Sequence of chain 1.A:
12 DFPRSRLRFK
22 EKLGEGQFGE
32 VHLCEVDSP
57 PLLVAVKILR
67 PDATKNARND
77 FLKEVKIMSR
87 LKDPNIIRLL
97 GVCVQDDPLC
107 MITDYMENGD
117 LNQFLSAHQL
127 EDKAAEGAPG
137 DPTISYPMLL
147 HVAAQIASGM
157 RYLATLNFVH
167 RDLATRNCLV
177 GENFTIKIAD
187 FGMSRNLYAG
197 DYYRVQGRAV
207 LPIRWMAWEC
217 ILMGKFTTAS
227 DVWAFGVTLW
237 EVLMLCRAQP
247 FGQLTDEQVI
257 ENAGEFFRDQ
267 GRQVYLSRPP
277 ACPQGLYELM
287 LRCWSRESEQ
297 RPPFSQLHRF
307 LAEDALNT

Binding-site contacts:
Ligand atom N27 contacts residue MET112 of chain 1.A at 2.9 Å (h-bond).
Ligand atom N32 contacts residue MET84 of chain 1.A at 3.6 Å (h-bond).
Ligand atom C29 contacts residue MET84 of chain 1.A at 3.7 Å (hydrophobic).
Ligand atom C15 contacts residue MET107 of chain 1.A at 3.5 Å (hydrophobic).
Ligand atom C16 contacts residue THR109 of chain 1.A at 3.5 Å.
Ligand atom C16 contacts residue LYS63 of chain 1.A at 3.6 Å.
Ligand atom O19 contacts residue PHE187 of chain 1.A at 3.7 Å.
Ligand atom C22 contacts residue LEU175 of chain 1.A at 3.5 Å (hydrophobic).
Ligand atom C8 contacts residue GLU80 of chain 1.A at 3.6 Å.
Ligand atom O11 contacts residue ALA185 of chain 1.A at 3.5 Å.
Ligand atom N6 contacts residue PHE187 of chain 1.A at 3.5 Å.
Ligand atom C26 contacts residue LEU175 of chain 1.A at 3.7 Å (hydrophobic).
Ligand atom O11 contacts residue PHE187 of chain 1.A at 3.5 Å (h-bond).
Ligand atom C15 contacts residue ALA61 of chain 1.A at 3.7 Å (hydrophobic).
Ligand atom C14 contacts residue MET107 of chain 1.A at 3.5 Å (hydrophobic).
Ligand atom C29 contacts residue GLU80 of chain 1.A at 3.4 Å.
Ligand atom N9 contacts residue GLU80 of chain 1.A at 3.5 Å (salt-bridge).
Ligand atom N28 contacts residue MET112 of chain 1.A at 3.4 Å (h-bond).
Ligand atom C18 contacts residue PHE187 of chain 1.A at 3.5 Å (hydrophobic).
Ligand atom C29 contacts residue ASP186 of chain 1.A at 3.6 Å.
Ligand atom O19 contacts residue VAL32 of chain 1.A at 3.2 Å.
Ligand atom N27 contacts residue ASP110 of chain 1.A at 3.8 Å.
Ligand atom N27 contacts residue TYR111 of chain 1.A at 3.7 Å.
Ligand atom C26 contacts residue ASP110 of chain 1.A at 3.6 Å.
Ligand atom C30 contacts residue ASP186 of chain 1.A at 3.4 Å.
Ligand atom C25 contacts residue PHE187 of chain 1.A at 3.7 Å (hydrophobic).
Ligand atom O31 contacts residue ILE93 of chain 1.A at 3.5 Å.
Ligand atom O31 contacts residue ALA185 of chain 1.A at 3.2 Å.
Ligand atom N32 contacts residue ASP186 of chain 1.A at 3.6 Å.
Ligand atom C26 contacts residue ALA61 of chain 1.A at 3.5 Å (hydrophobic).
Ligand atom C10 contacts residue ASP186 of chain 1.A at 3.8 Å.
Ligand atom C26 contacts residue MET112 of chain 1.A at 3.8 Å (hydrophobic).
Ligand atom C5 contacts residue PHE187 of chain 1.A at 3.6 Å (hydrophobic).
Ligand atom C21 contacts residue LEU175 of chain 1.A at 3.8 Å (hydrophobic).
Ligand atom C15 contacts residue LYS63 of chain 1.A at 3.8 Å.
Ligand atom O11 contacts residue ASP186 of chain 1.A at 3.0 Å (salt-bridge).
Ligand atom C18 contacts residue VAL32 of chain 1.A at 3.7 Å (hydrophobic).
Ligand atom O31 contacts residue ASP186 of chain 1.A at 3.4 Å (salt-bridge).
Ligand atom C30 contacts residue MET84 of chain 1.A at 3.5 Å (hydrophobic).
Ligand atom C15 contacts residue THR109 of chain 1.A at 3.5 Å.

A protein and the small-molecule ligand that binds it are described below.
Small molecule (SMILES): CNC(=O)CN1CN(c2ccccc2)C2(CCN(C(=O)c3ccc4n[nH]cc4c3)CC2)C1=O